Sequence of chain 1.F:
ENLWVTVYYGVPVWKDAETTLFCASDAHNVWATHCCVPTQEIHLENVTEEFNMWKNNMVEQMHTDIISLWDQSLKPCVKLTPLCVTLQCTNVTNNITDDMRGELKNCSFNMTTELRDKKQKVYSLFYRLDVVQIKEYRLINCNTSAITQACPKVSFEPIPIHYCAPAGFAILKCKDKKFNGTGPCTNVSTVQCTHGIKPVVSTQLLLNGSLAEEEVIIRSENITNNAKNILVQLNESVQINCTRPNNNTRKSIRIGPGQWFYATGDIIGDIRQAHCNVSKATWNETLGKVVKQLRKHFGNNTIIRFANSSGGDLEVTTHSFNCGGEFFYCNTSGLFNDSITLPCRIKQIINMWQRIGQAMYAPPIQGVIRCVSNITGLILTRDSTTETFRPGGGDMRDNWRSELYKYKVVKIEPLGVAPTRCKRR

Binding-site contacts:
Ligand atom C7 contacts residue ASN451 of chain 1.F at 3.4 Å.
Ligand atom O7 contacts residue ASN267 of chain 1.F at 4.5 Å.
Ligand atom O5 contacts residue ASN451 of chain 1.F at 2.5 Å (h-bond).
Ligand atom C3 contacts residue ASN451 of chain 1.F at 3.9 Å.
Ligand atom C8 contacts residue NAG1 of chain 1.K at 3.5 Å.
Ligand atom C7 contacts residue ASN267 of chain 1.F at 4.4 Å.
Ligand atom C2 contacts residue ASN451 of chain 1.F at 2.5 Å.
Ligand atom C1 contacts residue SER296 of chain 1.F at 4.1 Å.
Ligand atom C8 contacts residue ASN267 of chain 1.F at 3.7 Å.
Ligand atom C1 contacts residue ASN451 of chain 1.F at 1.5 Å.
Ligand atom O7 contacts residue ASN451 of chain 1.F at 3.7 Å.
Ligand atom C4 contacts residue ASN451 of chain 1.F at 4.4 Å.
Ligand atom N2 contacts residue ASN451 of chain 1.F at 2.9 Å (h-bond).
Ligand atom O5 contacts residue SER296 of chain 1.F at 3.8 Å.
Ligand atom C5 contacts residue ASN451 of chain 1.F at 3.8 Å.
Ligand atom C8 contacts residue VAL449 of chain 1.F at 4.4 Å (hydrophobic).
Ligand atom C8 contacts residue ASN451 of chain 1.F at 3.7 Å.

The small molecule below binds the protein below.
Small molecule (SMILES): CC(=O)N[C@@H]1[C@@H](O)[C@H](O)[C@@H](CO)O[C@H]1O